Binding-site contacts:
Ligand atom CG contacts residue VAL204 of chain 1.A at 4.1 Å (hydrophobic).
Ligand atom CG contacts residue PRO296 of chain 1.A at 4.0 Å (hydrophobic).
Ligand atom OD1 contacts residue PRO110 of chain 1.C at 3.3 Å.
Ligand atom CB contacts residue SO41 of chain 1.G at 4.2 Å.
Ligand atom CG contacts residue GLU162 of chain 1.A at 3.7 Å.
Ligand atom CA contacts residue PHE132 of chain 1.A at 4.1 Å (hydrophobic).
Ligand atom C contacts residue GLU162 of chain 1.A at 3.9 Å.
Ligand atom C contacts residue LYS256 of chain 1.A at 3.7 Å.
Ligand atom C3 contacts residue PRO110 of chain 1.C at 3.9 Å (hydrophobic).
Ligand atom O contacts residue GLU162 of chain 1.A at 2.8 Å (salt-bridge).
Ligand atom C3 contacts residue ARG198 of chain 1.A at 4.0 Å.
Ligand atom OD2 contacts residue ARG298 of chain 1.A at 3.1 Å (salt-bridge).
Ligand atom OD2 contacts residue PRO110 of chain 1.C at 4.0 Å.
Ligand atom C4 contacts residue HIS196 of chain 1.A at 3.6 Å.
Ligand atom OXT contacts residue LYS256 of chain 1.A at 2.7 Å (salt-bridge).
Ligand atom CB contacts residue PHE132 of chain 1.A at 3.8 Å (hydrophobic).
Ligand atom C4 contacts residue ARG298 of chain 1.A at 3.7 Å.
Ligand atom CB contacts residue GLU162 of chain 1.A at 3.4 Å.
Ligand atom OD2 contacts residue HIS196 of chain 1.A at 3.6 Å.
Ligand atom C2 contacts residue LEU200 of chain 1.A at 4.0 Å (hydrophobic).
Ligand atom CD contacts residue LEU295 of chain 1.A at 3.5 Å (hydrophobic).
Ligand atom C3 contacts residue TRP95 of chain 1.C at 3.7 Å (hydrophobic).
Ligand atom C4 contacts residue ARG198 of chain 1.A at 4.1 Å.
Ligand atom O1 contacts residue PHE132 of chain 1.A at 3.6 Å.
Ligand atom C4 contacts residue PRO110 of chain 1.C at 3.5 Å (hydrophobic).
Ligand atom OXT contacts residue PRO201 of chain 1.A at 4.0 Å.
Ligand atom OD1 contacts residue HIS196 of chain 1.A at 3.0 Å (h-bond).
Ligand atom OXT contacts residue LEU200 of chain 1.A at 3.5 Å.
Ligand atom O contacts residue PRO201 of chain 1.A at 3.9 Å.
Ligand atom C contacts residue PRO201 of chain 1.A at 4.0 Å (hydrophobic).
Ligand atom C1 contacts residue TRP95 of chain 1.C at 3.8 Å (hydrophobic).
Ligand atom CD contacts residue GLU162 of chain 1.A at 3.4 Å.
Ligand atom O1 contacts residue LEU200 of chain 1.A at 4.2 Å.
Ligand atom OD2 contacts residue ARG198 of chain 1.A at 3.0 Å.
Ligand atom O1 contacts residue TRP95 of chain 1.C at 3.3 Å.
Ligand atom OD1 contacts residue ARG298 of chain 1.A at 2.9 Å (salt-bridge).
Ligand atom O contacts residue VAL204 of chain 1.A at 3.7 Å.
Ligand atom CG contacts residue LEU295 of chain 1.A at 3.9 Å (hydrophobic).
Ligand atom C1 contacts residue LEU200 of chain 1.A at 4.0 Å (hydrophobic).
Ligand atom CD contacts residue SO41 of chain 1.G at 3.7 Å.

Sequence of chain 1.A:
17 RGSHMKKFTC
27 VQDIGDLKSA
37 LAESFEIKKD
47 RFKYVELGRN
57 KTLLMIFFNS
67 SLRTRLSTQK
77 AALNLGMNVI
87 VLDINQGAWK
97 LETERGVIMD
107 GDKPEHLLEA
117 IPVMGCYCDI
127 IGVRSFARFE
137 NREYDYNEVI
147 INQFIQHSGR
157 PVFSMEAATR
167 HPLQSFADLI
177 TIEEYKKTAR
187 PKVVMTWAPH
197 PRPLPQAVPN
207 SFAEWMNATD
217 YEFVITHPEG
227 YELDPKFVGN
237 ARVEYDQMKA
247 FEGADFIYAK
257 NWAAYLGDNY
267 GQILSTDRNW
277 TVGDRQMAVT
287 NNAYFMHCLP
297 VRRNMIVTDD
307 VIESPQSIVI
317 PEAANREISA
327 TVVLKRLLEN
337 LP

Sequence of chain 1.C:
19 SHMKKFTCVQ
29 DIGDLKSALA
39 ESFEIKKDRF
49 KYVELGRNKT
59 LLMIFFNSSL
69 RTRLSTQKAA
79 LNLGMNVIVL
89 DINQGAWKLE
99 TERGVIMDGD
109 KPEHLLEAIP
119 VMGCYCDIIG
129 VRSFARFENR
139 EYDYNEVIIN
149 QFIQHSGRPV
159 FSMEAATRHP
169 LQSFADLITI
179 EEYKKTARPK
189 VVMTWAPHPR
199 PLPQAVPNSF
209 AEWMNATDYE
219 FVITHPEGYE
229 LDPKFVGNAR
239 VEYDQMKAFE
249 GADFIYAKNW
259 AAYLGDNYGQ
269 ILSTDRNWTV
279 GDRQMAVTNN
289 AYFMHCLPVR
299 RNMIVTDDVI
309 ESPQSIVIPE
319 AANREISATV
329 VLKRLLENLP

A small-molecule ligand and the protein it binds are described below.
Small molecule (SMILES): CCC[C@H](NC(=O)CCC(=O)O)C(=O)O